The small molecule below binds the protein below.
Small molecule (SMILES): CC(=O)N[C@H]1[C@H](O[C@H]2[C@H](O)[C@@H](NC(C)=O)CO[C@@H]2CO)O[C@H](CO)[C@@H](O)[C@@H]1O

Sequence of chain 1.B:
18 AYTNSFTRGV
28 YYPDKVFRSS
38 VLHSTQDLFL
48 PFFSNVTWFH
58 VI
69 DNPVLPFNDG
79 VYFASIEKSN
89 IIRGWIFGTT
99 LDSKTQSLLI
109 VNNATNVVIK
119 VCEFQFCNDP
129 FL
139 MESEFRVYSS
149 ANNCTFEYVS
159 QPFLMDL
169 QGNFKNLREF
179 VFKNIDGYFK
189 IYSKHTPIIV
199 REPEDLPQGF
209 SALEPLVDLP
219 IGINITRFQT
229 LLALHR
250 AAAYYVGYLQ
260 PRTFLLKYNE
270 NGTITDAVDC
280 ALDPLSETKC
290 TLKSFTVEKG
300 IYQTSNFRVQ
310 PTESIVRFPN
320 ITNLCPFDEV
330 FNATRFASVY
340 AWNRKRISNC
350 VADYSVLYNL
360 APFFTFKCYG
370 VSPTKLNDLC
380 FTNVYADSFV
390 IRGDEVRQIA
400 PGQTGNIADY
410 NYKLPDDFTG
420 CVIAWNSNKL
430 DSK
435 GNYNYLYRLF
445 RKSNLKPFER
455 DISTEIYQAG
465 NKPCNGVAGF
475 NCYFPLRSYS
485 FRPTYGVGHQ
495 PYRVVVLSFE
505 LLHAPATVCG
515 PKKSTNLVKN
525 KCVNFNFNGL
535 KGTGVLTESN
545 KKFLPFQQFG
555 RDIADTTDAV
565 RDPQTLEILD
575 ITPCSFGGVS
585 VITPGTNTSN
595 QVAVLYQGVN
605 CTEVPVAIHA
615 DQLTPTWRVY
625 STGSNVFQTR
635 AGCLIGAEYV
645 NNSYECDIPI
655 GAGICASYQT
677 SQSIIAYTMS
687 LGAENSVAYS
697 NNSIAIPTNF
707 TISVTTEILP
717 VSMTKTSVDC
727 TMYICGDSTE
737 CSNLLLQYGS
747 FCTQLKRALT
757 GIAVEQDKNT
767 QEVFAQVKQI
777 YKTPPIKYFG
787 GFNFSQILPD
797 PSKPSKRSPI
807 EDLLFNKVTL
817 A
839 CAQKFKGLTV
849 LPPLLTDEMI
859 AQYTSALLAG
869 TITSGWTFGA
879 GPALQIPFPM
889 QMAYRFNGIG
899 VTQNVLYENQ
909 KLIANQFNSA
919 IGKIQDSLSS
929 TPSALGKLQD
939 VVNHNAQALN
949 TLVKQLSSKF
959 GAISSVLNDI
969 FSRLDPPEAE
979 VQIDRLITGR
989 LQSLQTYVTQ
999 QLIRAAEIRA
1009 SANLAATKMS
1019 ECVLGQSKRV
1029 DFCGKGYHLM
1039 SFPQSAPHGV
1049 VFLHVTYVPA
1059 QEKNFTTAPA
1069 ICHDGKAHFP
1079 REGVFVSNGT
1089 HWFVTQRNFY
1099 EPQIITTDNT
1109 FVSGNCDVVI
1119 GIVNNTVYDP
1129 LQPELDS

Binding-site contacts:
Ligand atom C2 contacts residue ASN789 of chain 1.B at 2.5 Å.
Ligand atom N2 contacts residue ASN789 of chain 1.B at 2.5 Å (h-bond).
Ligand atom C1 contacts residue ASN789 of chain 1.B at 1.4 Å.
Ligand atom C5 contacts residue ASN789 of chain 1.B at 3.6 Å.
Ligand atom O5 contacts residue SER791 of chain 1.B at 3.8 Å.
Ligand atom C3 contacts residue ASN789 of chain 1.B at 3.8 Å.
Ligand atom C8 contacts residue GLN792 of chain 1.B at 4.3 Å.
Ligand atom C4 contacts residue ASN789 of chain 1.B at 4.2 Å.
Ligand atom C8 contacts residue ASN789 of chain 1.B at 3.7 Å.
Ligand atom C5 contacts residue SER791 of chain 1.B at 3.7 Å.
Ligand atom C7 contacts residue ASN789 of chain 1.B at 3.4 Å.
Ligand atom C6 contacts residue SER791 of chain 1.B at 4.2 Å.
Ligand atom C1 contacts residue SER791 of chain 1.B at 3.9 Å.
Ligand atom O5 contacts residue ASN789 of chain 1.B at 2.3 Å (h-bond).
Ligand atom O7 contacts residue ASN789 of chain 1.B at 4.5 Å.
Ligand atom C6 contacts residue GLN792 of chain 1.B at 4.2 Å.